This small molecule binds to this protein.
Small molecule (SMILES): CC(=O)N[C@@H]1[C@@H](O)[C@H](O)[C@@H](CO)O[C@H]1O

Binding-site contacts:
Ligand atom O6 contacts residue VAL320 of chain 1.B at 4.4 Å.
Ligand atom C8 contacts residue ASN449 of chain 1.B at 4.0 Å.
Ligand atom C5 contacts residue ASN449 of chain 1.B at 3.7 Å.
Ligand atom N2 contacts residue ASN449 of chain 1.B at 2.8 Å (h-bond).
Ligand atom O6 contacts residue ASN449 of chain 1.B at 4.3 Å.
Ligand atom C2 contacts residue ASN449 of chain 1.B at 2.4 Å.
Ligand atom C6 contacts residue VAL320 of chain 1.B at 4.1 Å (hydrophobic).
Ligand atom C1 contacts residue ASN449 of chain 1.B at 1.4 Å.
Ligand atom C3 contacts residue ASN449 of chain 1.B at 3.8 Å.
Ligand atom C8 contacts residue HIS359 of chain 1.B at 4.3 Å.
Ligand atom O7 contacts residue ASN449 of chain 1.B at 4.4 Å.
Ligand atom O5 contacts residue ASN449 of chain 1.B at 2.4 Å (h-bond).
Ligand atom C1 contacts residue VAL320 of chain 1.B at 3.8 Å (hydrophobic).
Ligand atom O7 contacts residue HIS359 of chain 1.B at 3.0 Å (h-bond).
Ligand atom C4 contacts residue ASN449 of chain 1.B at 4.3 Å.
Ligand atom O5 contacts residue VAL320 of chain 1.B at 3.3 Å.
Ligand atom C8 contacts residue ASP356 of chain 1.B at 3.7 Å.
Ligand atom C7 contacts residue ASN449 of chain 1.B at 3.6 Å.
Ligand atom C7 contacts residue HIS359 of chain 1.B at 3.9 Å.
Ligand atom C5 contacts residue VAL320 of chain 1.B at 4.1 Å (hydrophobic).

Sequence of chain 1.B:
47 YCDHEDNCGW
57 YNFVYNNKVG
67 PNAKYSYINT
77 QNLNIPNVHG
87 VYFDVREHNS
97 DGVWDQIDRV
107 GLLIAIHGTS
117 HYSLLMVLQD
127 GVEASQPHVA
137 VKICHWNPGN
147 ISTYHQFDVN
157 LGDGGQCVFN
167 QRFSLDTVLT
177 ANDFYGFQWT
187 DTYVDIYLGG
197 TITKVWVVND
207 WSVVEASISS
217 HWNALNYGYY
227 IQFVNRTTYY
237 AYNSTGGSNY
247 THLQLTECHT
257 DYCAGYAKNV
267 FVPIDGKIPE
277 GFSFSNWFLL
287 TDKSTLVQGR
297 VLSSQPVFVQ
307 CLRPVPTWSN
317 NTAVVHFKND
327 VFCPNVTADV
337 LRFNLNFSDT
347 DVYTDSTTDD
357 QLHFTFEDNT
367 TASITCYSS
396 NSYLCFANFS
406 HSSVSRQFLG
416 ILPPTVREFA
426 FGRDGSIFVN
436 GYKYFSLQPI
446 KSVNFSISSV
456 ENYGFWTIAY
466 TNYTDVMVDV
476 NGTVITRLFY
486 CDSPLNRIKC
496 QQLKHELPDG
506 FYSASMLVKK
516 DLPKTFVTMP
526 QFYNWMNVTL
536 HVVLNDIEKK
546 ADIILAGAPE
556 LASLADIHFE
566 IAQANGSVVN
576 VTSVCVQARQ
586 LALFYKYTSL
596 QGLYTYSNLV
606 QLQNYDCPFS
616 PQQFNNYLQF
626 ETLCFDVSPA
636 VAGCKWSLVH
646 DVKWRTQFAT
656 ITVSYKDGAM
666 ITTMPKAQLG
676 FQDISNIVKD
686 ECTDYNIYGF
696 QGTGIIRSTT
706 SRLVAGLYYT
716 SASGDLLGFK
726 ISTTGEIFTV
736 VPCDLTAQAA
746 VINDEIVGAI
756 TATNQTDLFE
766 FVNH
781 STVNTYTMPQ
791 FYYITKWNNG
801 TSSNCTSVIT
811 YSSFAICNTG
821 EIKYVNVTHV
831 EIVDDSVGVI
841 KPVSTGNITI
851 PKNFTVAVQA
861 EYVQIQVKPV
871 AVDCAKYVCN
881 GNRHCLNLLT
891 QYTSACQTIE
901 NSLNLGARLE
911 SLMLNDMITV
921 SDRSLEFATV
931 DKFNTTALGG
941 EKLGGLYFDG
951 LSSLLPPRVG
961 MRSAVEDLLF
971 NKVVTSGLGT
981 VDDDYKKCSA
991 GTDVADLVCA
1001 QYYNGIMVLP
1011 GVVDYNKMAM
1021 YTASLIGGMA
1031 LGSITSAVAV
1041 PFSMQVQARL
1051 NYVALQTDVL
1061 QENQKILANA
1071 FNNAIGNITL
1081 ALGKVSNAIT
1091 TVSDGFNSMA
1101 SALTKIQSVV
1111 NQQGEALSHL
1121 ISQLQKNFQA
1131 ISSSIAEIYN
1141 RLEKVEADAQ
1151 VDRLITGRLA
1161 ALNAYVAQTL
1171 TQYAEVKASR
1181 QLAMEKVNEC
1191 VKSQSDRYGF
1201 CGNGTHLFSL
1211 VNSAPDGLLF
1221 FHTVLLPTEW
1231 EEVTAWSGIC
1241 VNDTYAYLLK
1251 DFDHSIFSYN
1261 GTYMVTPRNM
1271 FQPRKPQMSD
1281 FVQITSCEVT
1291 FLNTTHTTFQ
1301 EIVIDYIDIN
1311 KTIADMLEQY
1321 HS